Binding-site contacts:
Ligand atom C8 contacts residue GLY11 of chain 1.C at 3.7 Å.
Ligand atom O7 contacts residue GLY11 of chain 1.C at 4.1 Å.
Ligand atom C8 contacts residue PHE10 of chain 1.C at 4.0 Å (hydrophobic).
Ligand atom C1 contacts residue ASN15 of chain 1.C at 1.4 Å.
Ligand atom O5 contacts residue ASN15 of chain 1.C at 2.3 Å (h-bond).
Ligand atom C7 contacts residue ASN15 of chain 1.C at 3.7 Å.
Ligand atom O7 contacts residue VAL39 of chain 1.C at 4.5 Å.
Ligand atom O7 contacts residue ASN15 of chain 1.C at 4.2 Å.
Ligand atom N2 contacts residue ASN15 of chain 1.C at 2.9 Å (h-bond).
Ligand atom C7 contacts residue GLY11 of chain 1.C at 4.0 Å.
Ligand atom C3 contacts residue ASN15 of chain 1.C at 3.7 Å.
Ligand atom C8 contacts residue PHE14 of chain 1.C at 4.2 Å (hydrophobic).
Ligand atom C2 contacts residue ASN15 of chain 1.C at 2.5 Å.
Ligand atom C5 contacts residue ASN15 of chain 1.C at 3.6 Å.
Ligand atom C4 contacts residue ASN15 of chain 1.C at 4.2 Å.
Ligand atom C8 contacts residue LEU40 of chain 1.C at 3.7 Å (hydrophobic).
Ligand atom O3 contacts residue VAL39 of chain 1.C at 4.2 Å.

Sequence of chain 1.C:
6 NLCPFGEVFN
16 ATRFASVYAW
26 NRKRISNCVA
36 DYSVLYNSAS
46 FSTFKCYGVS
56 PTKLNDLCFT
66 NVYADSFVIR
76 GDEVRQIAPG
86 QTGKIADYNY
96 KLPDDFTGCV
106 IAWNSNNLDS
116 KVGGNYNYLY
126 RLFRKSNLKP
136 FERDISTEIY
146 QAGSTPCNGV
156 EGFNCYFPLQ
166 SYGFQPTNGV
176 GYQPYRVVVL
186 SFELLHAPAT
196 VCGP

A protein and the small-molecule ligand that binds it are described below.
Small molecule (SMILES): CC(=O)N[C@@H]1[C@@H](O)[C@H](O)[C@@H](CO)O[C@H]1O